This small molecule binds to this protein.
Small molecule (SMILES): CC(=O)N[C@H]1[C@@H](O[C@@H]2[C@H](O[C@@H]3[C@H](O)[C@@H](O[C@H]4[C@H](O)[C@@H](CO)O[C@H](O[C@H]5[C@H](O)[C@@H](NC(C)=O)CO[C@@H]5CO[C@H]5O[C@@H](C)[C@@H](O)[C@@H](O)[C@@H]5O)[C@@H]4NC(C)=O)O[C@H](CO[C@H]4O[C@H](CO[C@@H]5O[C@H](CO)[C@@H](O)[C@H](O)[C@@H]5O)[C@@H](O)[C@H](O[C@H]5O[C@H](CO)[C@@H](O)[C@H](O)[C@@H]5O)[C@@H]4O)[C@H]3O)O[C@H](CO)[C@@H](O)[C@@H]2O)O[C@H](CO)[C@@H](O)[C@@H]1O

Sequence of chain 1.A:
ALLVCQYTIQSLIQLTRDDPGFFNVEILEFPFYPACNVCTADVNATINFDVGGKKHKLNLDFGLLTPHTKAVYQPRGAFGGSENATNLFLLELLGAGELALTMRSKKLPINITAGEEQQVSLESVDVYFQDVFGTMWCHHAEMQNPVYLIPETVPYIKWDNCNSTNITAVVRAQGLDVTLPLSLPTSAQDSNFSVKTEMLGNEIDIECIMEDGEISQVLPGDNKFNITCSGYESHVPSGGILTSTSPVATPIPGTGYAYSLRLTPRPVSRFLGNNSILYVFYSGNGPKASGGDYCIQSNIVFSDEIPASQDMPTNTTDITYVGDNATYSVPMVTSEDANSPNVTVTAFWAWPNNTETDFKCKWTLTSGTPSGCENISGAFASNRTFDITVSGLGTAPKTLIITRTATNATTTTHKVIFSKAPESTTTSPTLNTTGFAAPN

Binding-site contacts:
Ligand atom C5 contacts residue TRP354 of chain 1.A at 3.4 Å (hydrophobic).
Ligand atom C3 contacts residue ASN356 of chain 1.A at 4.0 Å.
Ligand atom O5 contacts residue ASN356 of chain 1.A at 2.9 Å (h-bond).
Ligand atom C5 contacts residue ASN356 of chain 1.A at 4.4 Å.
Ligand atom C4 contacts residue TRP354 of chain 1.A at 3.7 Å (hydrophobic).
Ligand atom C7 contacts residue ASN356 of chain 1.A at 3.5 Å.
Ligand atom C6 contacts residue PRO355 of chain 1.A at 4.2 Å (hydrophobic).
Ligand atom O4 contacts residue LYS401 of chain 1.A at 4.4 Å.
Ligand atom O7 contacts residue ASN356 of chain 1.A at 3.7 Å.
Ligand atom N2 contacts residue ASN356 of chain 1.A at 2.7 Å (h-bond).
Ligand atom C3 contacts residue TRP354 of chain 1.A at 4.5 Å (hydrophobic).
Ligand atom C1 contacts residue ASN356 of chain 1.A at 1.9 Å.
Ligand atom O6 contacts residue ASN356 of chain 1.A at 4.5 Å.
Ligand atom C6 contacts residue ALA353 of chain 1.A at 3.7 Å (hydrophobic).
Ligand atom C4 contacts residue ALA353 of chain 1.A at 4.3 Å (hydrophobic).
Ligand atom C6 contacts residue ASN356 of chain 1.A at 4.5 Å.
Ligand atom O5 contacts residue ASN356 of chain 1.A at 4.2 Å.
Ligand atom C5 contacts residue ASN356 of chain 1.A at 4.2 Å.
Ligand atom C6 contacts residue TRP354 of chain 1.A at 3.5 Å (hydrophobic).
Ligand atom C5 contacts residue ALA353 of chain 1.A at 4.4 Å (hydrophobic).
Ligand atom C2 contacts residue ASN356 of chain 1.A at 2.6 Å.